A small-molecule ligand and the protein it binds are described below.
Small molecule (SMILES): COc1cc(OC)cc(C(=O)N[C@@H]2[C@H](O)[C@@H](CO)O[C@H]2n2cnc3c(NCc4cccc5ccccc45)ncnc32)c1

Sequence of chain 1.C:
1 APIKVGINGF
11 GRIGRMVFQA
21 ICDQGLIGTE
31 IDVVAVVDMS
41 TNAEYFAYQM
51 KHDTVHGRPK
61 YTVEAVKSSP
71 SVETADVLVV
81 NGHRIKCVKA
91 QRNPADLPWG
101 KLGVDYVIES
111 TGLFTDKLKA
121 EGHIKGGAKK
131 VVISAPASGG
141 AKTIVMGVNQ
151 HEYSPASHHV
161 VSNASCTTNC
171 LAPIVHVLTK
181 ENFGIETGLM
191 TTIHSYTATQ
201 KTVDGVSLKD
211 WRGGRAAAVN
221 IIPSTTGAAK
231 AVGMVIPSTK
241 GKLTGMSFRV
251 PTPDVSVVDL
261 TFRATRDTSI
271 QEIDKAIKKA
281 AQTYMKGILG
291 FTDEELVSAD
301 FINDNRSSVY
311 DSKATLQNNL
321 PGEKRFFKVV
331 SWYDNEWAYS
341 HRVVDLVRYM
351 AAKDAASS

Binding-site contacts:
Ligand atom C1 contacts residue GLN91 of chain 1.C at 3.6 Å.
Ligand atom C5' contacts residue THR111 of chain 1.C at 3.2 Å.
Ligand atom C5 contacts residue ARG92 of chain 1.C at 3.1 Å.
Ligand atom C4B contacts residue SER40 of chain 1.C at 3.7 Å.
Ligand atom N3A contacts residue VAL37 of chain 1.C at 3.5 Å (h-bond).
Ligand atom N3A contacts residue GLY9 of chain 1.C at 3.4 Å.
Ligand atom C4 contacts residue ARG92 of chain 1.C at 3.5 Å.
Ligand atom C1' contacts residue ASP38 of chain 1.C at 3.3 Å.
Ligand atom O7B contacts residue MET39 of chain 1.C at 3.5 Å.
Ligand atom C6B contacts residue MET39 of chain 1.C at 3.5 Å (hydrophobic).
Ligand atom N2' contacts residue ASP38 of chain 1.C at 3.0 Å (salt-bridge).
Ligand atom C2 contacts residue ARG92 of chain 1.C at 3.6 Å.
Ligand atom C2A contacts residue ASN8 of chain 1.C at 3.5 Å.
Ligand atom C2A contacts residue ALA90 of chain 1.C at 3.5 Å (hydrophobic).
Ligand atom N1A contacts residue ALA90 of chain 1.C at 3.2 Å.
Ligand atom C8A contacts residue MET39 of chain 1.C at 3.7 Å (hydrophobic).
Ligand atom N3A contacts residue ASP38 of chain 1.C at 3.7 Å.
Ligand atom N7A contacts residue MET39 of chain 1.C at 3.6 Å.
Ligand atom O3' contacts residue ASP38 of chain 1.C at 3.0 Å (salt-bridge).
Ligand atom O3' contacts residue GLY11 of chain 1.C at 3.3 Å.
Ligand atom C7B contacts residue MET39 of chain 1.C at 3.4 Å (hydrophobic).
Ligand atom N6A contacts residue GLN91 of chain 1.C at 3.0 Å (h-bond).
Ligand atom C10 contacts residue ARG92 of chain 1.C at 3.5 Å.
Ligand atom C5B contacts residue ASP38 of chain 1.C at 3.0 Å.
Ligand atom C6 contacts residue ARG92 of chain 1.C at 3.7 Å.
Ligand atom C11 contacts residue GLN91 of chain 1.C at 3.5 Å.
Ligand atom C1B contacts residue MET39 of chain 1.C at 3.6 Å (hydrophobic).
Ligand atom C2 contacts residue GLN91 of chain 1.C at 3.2 Å.
Ligand atom O5' contacts residue THR111 of chain 1.C at 3.7 Å.
Ligand atom C2' contacts residue ASP38 of chain 1.C at 3.7 Å.
Ligand atom C7B contacts residue ASP38 of chain 1.C at 3.7 Å.
Ligand atom C2A contacts residue THR111 of chain 1.C at 3.4 Å.
Ligand atom O2M contacts residue SER40 of chain 1.C at 3.0 Å.
Ligand atom O4' contacts residue GLY9 of chain 1.C at 3.5 Å.
Ligand atom C2A contacts residue VAL37 of chain 1.C at 3.5 Å (hydrophobic).
Ligand atom C3B contacts residue LEU208 of chain 1.D at 3.4 Å (hydrophobic).
Ligand atom C6B contacts residue ASP38 of chain 1.C at 3.7 Å.
Ligand atom C6A contacts residue ALA90 of chain 1.C at 3.7 Å (hydrophobic).
Ligand atom N3A contacts residue THR111 of chain 1.C at 3.4 Å.
Ligand atom O4' contacts residue ASP38 of chain 1.C at 3.5 Å (salt-bridge).

Sequence of chain 1.D:
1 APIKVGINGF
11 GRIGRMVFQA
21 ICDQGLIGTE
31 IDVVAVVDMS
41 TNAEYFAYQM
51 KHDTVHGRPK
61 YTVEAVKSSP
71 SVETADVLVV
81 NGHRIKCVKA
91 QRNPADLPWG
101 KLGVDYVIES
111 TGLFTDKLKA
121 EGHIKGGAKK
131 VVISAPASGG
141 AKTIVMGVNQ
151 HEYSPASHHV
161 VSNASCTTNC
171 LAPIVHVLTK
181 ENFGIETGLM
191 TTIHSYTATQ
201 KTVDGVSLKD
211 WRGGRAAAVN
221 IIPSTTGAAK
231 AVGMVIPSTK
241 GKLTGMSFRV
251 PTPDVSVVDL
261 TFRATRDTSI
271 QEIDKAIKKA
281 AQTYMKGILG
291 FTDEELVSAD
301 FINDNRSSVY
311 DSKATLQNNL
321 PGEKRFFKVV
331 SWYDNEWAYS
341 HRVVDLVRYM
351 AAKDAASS